Sequence of chain 1.C:
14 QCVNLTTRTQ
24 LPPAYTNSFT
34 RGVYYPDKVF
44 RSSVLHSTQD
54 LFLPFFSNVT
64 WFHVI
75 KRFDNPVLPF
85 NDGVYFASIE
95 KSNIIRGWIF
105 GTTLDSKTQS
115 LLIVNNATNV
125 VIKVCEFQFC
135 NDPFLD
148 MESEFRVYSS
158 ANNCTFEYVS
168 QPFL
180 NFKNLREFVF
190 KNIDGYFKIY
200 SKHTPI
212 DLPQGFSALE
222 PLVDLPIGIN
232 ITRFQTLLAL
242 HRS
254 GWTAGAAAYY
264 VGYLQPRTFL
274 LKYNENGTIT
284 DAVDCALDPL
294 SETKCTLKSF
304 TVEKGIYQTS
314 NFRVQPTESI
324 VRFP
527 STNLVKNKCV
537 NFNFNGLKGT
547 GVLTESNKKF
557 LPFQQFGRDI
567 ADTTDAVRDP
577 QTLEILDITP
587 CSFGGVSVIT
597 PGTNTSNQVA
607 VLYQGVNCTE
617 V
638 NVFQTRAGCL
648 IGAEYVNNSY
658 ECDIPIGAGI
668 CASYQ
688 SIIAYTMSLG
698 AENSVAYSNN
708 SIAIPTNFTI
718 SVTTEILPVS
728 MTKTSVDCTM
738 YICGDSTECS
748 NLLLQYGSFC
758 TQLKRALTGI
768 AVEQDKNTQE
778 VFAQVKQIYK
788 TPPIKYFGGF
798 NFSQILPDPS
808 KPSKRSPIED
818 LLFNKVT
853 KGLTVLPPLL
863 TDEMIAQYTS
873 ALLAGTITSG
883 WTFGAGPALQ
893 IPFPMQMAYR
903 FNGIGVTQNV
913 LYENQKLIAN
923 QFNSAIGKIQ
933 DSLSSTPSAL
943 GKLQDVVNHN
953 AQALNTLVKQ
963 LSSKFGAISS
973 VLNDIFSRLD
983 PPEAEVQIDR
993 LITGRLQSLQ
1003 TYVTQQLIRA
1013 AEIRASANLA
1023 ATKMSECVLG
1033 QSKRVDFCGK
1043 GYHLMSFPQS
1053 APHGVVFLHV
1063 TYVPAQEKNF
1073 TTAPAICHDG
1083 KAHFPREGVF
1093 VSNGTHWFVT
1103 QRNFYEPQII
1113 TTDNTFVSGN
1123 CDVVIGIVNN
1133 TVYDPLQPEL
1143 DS

A small-molecule ligand and the protein it binds are described below.
Small molecule (SMILES): CC(=O)N[C@@H]1[C@@H](O)[C@H](O)[C@@H](CO)O[C@H]1O

Binding-site contacts:
Ligand atom C2 contacts residue ASN61 of chain 1.C at 2.5 Å.
Ligand atom C1 contacts residue ASN61 of chain 1.C at 1.4 Å.
Ligand atom C8 contacts residue ASN61 of chain 1.C at 4.3 Å.
Ligand atom C6 contacts residue TYR28 of chain 1.C at 3.7 Å (hydrophobic).
Ligand atom O6 contacts residue TYR28 of chain 1.C at 3.2 Å.
Ligand atom C4 contacts residue ASN61 of chain 1.C at 4.2 Å.
Ligand atom C7 contacts residue ASN61 of chain 1.C at 3.9 Å.
Ligand atom C1 contacts residue TYR28 of chain 1.C at 3.7 Å (hydrophobic).
Ligand atom N2 contacts residue ASN61 of chain 1.C at 3.0 Å (h-bond).
Ligand atom C5 contacts residue ASN61 of chain 1.C at 3.7 Å.
Ligand atom C5 contacts residue TYR28 of chain 1.C at 3.6 Å (hydrophobic).
Ligand atom O7 contacts residue ASN61 of chain 1.C at 4.4 Å.
Ligand atom C3 contacts residue ASN61 of chain 1.C at 3.8 Å.
Ligand atom O5 contacts residue ASN61 of chain 1.C at 2.4 Å (h-bond).
Ligand atom O5 contacts residue TYR28 of chain 1.C at 3.8 Å.